This small molecule binds to this protein.
Small molecule (SMILES): CC(=O)N[C@H]1[C@H](O[C@H]2[C@H](O)[C@@H](NC(C)=O)CO[C@@H]2CO)O[C@H](CO)[C@@H](O)[C@@H]1O

Sequence of chain 1.A:
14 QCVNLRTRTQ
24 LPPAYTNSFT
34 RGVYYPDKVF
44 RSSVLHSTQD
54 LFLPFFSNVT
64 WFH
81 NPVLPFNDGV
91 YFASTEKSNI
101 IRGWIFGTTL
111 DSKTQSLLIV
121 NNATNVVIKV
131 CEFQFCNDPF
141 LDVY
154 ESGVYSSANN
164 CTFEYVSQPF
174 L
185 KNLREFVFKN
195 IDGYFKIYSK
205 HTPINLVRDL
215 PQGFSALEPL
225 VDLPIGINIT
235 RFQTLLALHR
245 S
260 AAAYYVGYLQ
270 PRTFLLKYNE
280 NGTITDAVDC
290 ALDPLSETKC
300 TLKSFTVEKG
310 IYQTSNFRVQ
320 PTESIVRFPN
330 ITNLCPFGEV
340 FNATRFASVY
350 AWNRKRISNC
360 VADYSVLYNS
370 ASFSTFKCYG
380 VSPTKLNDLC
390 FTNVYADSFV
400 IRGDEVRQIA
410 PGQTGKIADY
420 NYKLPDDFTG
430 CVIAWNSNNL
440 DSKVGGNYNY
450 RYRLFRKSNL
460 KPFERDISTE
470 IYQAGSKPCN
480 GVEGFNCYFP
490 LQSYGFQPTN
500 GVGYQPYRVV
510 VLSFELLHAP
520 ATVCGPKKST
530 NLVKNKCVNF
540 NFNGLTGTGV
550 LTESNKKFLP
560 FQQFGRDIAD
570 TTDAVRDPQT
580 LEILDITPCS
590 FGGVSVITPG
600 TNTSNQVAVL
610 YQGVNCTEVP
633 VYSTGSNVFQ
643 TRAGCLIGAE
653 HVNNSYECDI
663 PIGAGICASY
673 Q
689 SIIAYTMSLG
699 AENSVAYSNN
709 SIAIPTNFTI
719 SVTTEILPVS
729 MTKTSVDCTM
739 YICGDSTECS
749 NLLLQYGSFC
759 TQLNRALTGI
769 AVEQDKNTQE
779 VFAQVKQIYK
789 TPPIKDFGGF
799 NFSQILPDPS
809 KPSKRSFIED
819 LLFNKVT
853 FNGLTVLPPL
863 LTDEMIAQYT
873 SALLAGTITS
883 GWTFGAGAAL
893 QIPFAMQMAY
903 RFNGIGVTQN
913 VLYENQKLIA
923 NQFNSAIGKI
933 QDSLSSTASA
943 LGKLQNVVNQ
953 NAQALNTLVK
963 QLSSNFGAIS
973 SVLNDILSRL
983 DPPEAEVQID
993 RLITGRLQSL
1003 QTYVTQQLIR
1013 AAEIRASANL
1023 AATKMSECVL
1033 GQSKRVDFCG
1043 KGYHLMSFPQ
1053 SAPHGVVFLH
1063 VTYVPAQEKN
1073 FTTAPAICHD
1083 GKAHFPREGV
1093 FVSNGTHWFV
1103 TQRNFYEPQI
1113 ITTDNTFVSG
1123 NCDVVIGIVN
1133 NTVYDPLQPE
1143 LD

Binding-site contacts:
Ligand atom C4 contacts residue LEU920 of chain 1.A at 4.2 Å (hydrophobic).
Ligand atom C1 contacts residue ASN715 of chain 1.A at 1.4 Å.
Ligand atom O5 contacts residue GLN1069 of chain 1.A at 4.3 Å.
Ligand atom C8 contacts residue ASN715 of chain 1.A at 4.5 Å.
Ligand atom N2 contacts residue ASN715 of chain 1.A at 2.9 Å (h-bond).
Ligand atom C4 contacts residue ASN715 of chain 1.A at 4.2 Å.
Ligand atom C6 contacts residue GLN924 of chain 1.A at 4.3 Å.
Ligand atom O7 contacts residue GLN1069 of chain 1.A at 3.2 Å (h-bond).
Ligand atom O5 contacts residue ASN715 of chain 1.A at 2.3 Å (h-bond).
Ligand atom C1 contacts residue GLN1069 of chain 1.A at 4.4 Å.
Ligand atom C3 contacts residue LEU920 of chain 1.A at 4.1 Å (hydrophobic).
Ligand atom C5 contacts residue ASN715 of chain 1.A at 3.6 Å.
Ligand atom C3 contacts residue ASN715 of chain 1.A at 3.8 Å.
Ligand atom O7 contacts residue ASN715 of chain 1.A at 3.4 Å (h-bond).
Ligand atom O4 contacts residue LEU920 of chain 1.A at 3.8 Å.
Ligand atom C7 contacts residue ASN715 of chain 1.A at 3.3 Å.
Ligand atom C7 contacts residue GLN1069 of chain 1.A at 4.3 Å.
Ligand atom C2 contacts residue ASN715 of chain 1.A at 2.5 Å.
Ligand atom C5 contacts residue LEU920 of chain 1.A at 4.0 Å (hydrophobic).